Binding-site contacts:
Ligand atom C8 contacts residue ASN282 of chain 1.A at 4.3 Å.
Ligand atom O5 contacts residue GLU281 of chain 1.A at 3.6 Å (salt-bridge).
Ligand atom C2 contacts residue ASN282 of chain 1.A at 2.5 Å.
Ligand atom O5 contacts residue ASN282 of chain 1.A at 2.5 Å (h-bond).
Ligand atom C7 contacts residue ASN282 of chain 1.A at 3.3 Å.
Ligand atom C8 contacts residue ASN280 of chain 1.A at 4.5 Å.
Ligand atom C2 contacts residue GLU281 of chain 1.A at 4.3 Å.
Ligand atom C1 contacts residue ASN282 of chain 1.A at 1.4 Å.
Ligand atom C5 contacts residue ASN282 of chain 1.A at 3.8 Å.
Ligand atom C7 contacts residue GLU281 of chain 1.A at 4.2 Å.
Ligand atom C4 contacts residue ASN282 of chain 1.A at 4.3 Å.
Ligand atom C3 contacts residue ASN282 of chain 1.A at 3.7 Å.
Ligand atom C5 contacts residue GLU281 of chain 1.A at 4.2 Å.
Ligand atom O7 contacts residue ASN282 of chain 1.A at 3.4 Å (h-bond).
Ligand atom O7 contacts residue GLU281 of chain 1.A at 3.5 Å (salt-bridge).
Ligand atom N2 contacts residue ASN282 of chain 1.A at 2.7 Å (h-bond).
Ligand atom C1 contacts residue GLU281 of chain 1.A at 3.0 Å.

Sequence of chain 1.A:
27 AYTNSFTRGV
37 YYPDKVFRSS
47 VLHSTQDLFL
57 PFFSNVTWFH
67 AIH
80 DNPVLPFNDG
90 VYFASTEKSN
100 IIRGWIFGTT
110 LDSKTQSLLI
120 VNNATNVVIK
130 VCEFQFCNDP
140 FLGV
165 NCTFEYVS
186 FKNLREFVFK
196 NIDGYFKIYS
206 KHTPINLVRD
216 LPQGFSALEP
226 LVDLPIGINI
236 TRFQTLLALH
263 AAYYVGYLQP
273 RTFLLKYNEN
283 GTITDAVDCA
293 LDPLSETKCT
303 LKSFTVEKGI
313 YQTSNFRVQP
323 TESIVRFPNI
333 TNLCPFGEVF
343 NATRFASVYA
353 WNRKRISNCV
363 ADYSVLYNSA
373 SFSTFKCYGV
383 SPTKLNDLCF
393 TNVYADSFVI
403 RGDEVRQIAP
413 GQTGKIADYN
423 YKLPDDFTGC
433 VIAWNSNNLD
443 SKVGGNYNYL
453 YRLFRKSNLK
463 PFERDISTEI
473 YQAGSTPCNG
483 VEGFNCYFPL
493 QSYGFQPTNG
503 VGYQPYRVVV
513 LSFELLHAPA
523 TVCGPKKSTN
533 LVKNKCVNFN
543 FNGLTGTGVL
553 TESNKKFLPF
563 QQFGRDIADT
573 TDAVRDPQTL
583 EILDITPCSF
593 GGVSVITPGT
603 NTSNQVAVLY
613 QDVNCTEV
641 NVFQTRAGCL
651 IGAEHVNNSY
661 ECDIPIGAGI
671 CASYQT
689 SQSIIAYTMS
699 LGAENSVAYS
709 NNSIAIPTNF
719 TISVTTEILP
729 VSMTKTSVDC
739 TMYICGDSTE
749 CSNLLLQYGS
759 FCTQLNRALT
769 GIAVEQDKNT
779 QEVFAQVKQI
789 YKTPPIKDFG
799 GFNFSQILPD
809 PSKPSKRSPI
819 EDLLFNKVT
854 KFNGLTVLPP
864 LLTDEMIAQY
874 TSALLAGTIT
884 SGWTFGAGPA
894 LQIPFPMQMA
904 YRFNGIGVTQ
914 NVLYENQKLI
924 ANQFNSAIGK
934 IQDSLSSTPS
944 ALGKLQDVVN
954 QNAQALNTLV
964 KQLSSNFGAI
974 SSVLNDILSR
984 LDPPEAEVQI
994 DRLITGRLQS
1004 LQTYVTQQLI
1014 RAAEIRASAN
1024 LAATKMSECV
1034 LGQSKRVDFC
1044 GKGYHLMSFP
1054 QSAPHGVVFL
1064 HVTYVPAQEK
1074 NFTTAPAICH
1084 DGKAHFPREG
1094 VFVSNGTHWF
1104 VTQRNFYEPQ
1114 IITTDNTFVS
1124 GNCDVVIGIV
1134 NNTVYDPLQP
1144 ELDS

The protein below binds the small molecule below.
Small molecule (SMILES): CC(=O)N[C@@H]1[C@@H](O)[C@H](O)[C@@H](CO)O[C@H]1O